A protein and the small-molecule ligand that binds it are described below.
Small molecule (SMILES): CC(=O)N[C@@H]1[C@@H](O)[C@H](O)[C@@H](CO)O[C@H]1O

Binding-site contacts:
Ligand atom O5 contacts residue SER334 of chain 1.A at 4.4 Å.
Ligand atom O5 contacts residue VAL335 of chain 1.A at 3.6 Å.
Ligand atom C6 contacts residue SER334 of chain 1.A at 4.5 Å.
Ligand atom N2 contacts residue ASN332 of chain 1.A at 2.9 Å (h-bond).
Ligand atom C7 contacts residue ASN332 of chain 1.A at 3.4 Å.
Ligand atom O7 contacts residue ASN332 of chain 1.A at 3.4 Å (h-bond).
Ligand atom C3 contacts residue ASN332 of chain 1.A at 3.7 Å.
Ligand atom C5 contacts residue ASN332 of chain 1.A at 3.7 Å.
Ligand atom C5 contacts residue SER334 of chain 1.A at 4.4 Å.
Ligand atom C1 contacts residue SER334 of chain 1.A at 4.3 Å.
Ligand atom C2 contacts residue ASN332 of chain 1.A at 2.3 Å.
Ligand atom C1 contacts residue ASN332 of chain 1.A at 1.4 Å.
Ligand atom O5 contacts residue ASN332 of chain 1.A at 2.4 Å (h-bond).
Ligand atom C4 contacts residue ASN332 of chain 1.A at 4.2 Å.
Ligand atom C1 contacts residue VAL335 of chain 1.A at 4.2 Å (hydrophobic).

Sequence of chain 1.A:
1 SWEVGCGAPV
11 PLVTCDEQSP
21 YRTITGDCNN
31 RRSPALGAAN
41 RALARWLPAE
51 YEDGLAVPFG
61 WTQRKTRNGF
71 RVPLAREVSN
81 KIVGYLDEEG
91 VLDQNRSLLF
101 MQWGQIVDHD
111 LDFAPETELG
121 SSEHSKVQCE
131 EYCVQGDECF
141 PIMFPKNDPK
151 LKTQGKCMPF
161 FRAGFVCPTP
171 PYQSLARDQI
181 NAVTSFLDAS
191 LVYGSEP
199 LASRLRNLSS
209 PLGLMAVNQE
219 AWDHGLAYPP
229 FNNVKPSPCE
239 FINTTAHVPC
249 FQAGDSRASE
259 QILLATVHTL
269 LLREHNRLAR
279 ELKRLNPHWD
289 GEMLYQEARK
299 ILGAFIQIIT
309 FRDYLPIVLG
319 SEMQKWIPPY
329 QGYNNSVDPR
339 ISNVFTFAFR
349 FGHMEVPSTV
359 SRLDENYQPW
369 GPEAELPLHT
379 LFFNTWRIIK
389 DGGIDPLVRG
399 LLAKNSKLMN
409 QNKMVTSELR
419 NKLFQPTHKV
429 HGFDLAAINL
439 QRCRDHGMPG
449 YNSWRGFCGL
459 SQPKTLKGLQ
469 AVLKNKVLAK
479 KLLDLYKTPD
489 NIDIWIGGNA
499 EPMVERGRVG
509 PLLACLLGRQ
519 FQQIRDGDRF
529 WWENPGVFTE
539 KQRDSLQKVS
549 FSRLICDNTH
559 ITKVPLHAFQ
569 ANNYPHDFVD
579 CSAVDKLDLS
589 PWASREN